Binding-site contacts:
Ligand atom CAC contacts residue PWK1 of chain 2.C at 1.4 Å.
Ligand atom CAJ contacts residue PWK1 of chain 2.C at 0.6 Å.
Ligand atom CAU contacts residue LYS47 of chain 1.A at 3.4 Å.
Ligand atom OAP contacts residue PWK1 of chain 2.C at 0.6 Å.
Ligand atom OAF contacts residue LEU142 of chain 1.A at 3.4 Å.
Ligand atom CAL contacts residue PWK1 of chain 2.C at 0.9 Å.
Ligand atom CAT contacts residue LEU142 of chain 1.A at 3.5 Å (hydrophobic).
Ligand atom CAI contacts residue PWK1 of chain 2.C at 1.7 Å.
Ligand atom CAQ contacts residue LYS47 of chain 1.A at 3.3 Å.
Ligand atom CAS contacts residue PWK1 of chain 2.C at 2.9 Å.
Ligand atom CAT contacts residue SER149 of chain 2.A at 3.5 Å.
Ligand atom CAU contacts residue PWK1 of chain 2.C at 3.3 Å.
Ligand atom CAG contacts residue LYS47 of chain 2.A at 3.5 Å.
Ligand atom CAM contacts residue PWK1 of chain 2.C at 1.4 Å.
Ligand atom CAR contacts residue PWK1 of chain 2.C at 0.9 Å.
Ligand atom CAQ contacts residue PWK1 of chain 2.C at 1.7 Å.
Ligand atom OAF contacts residue SER149 of chain 2.A at 2.7 Å (h-bond).
Ligand atom CAX contacts residue LEU49 of chain 1.A at 3.6 Å (hydrophobic).
Ligand atom CAG contacts residue PWK1 of chain 2.C at 0.6 Å.
Ligand atom CAX contacts residue PWK1 of chain 2.C at 1.7 Å.
Ligand atom CAN contacts residue PWK1 of chain 2.C at 1.0 Å.
Ligand atom OAF contacts residue PWK1 of chain 2.C at 1.2 Å (h-bond).
Ligand atom CAB contacts residue PWK1 of chain 2.C at 1.0 Å.
Ligand atom CAW contacts residue PWK1 of chain 2.C at 1.8 Å.
Ligand atom CAK contacts residue PWK1 of chain 2.C at 2.9 Å.
Ligand atom CAG contacts residue LYS47 of chain 1.A at 3.5 Å.
Ligand atom OAP contacts residue SER149 of chain 1.A at 3.1 Å (h-bond).
Ligand atom CAK contacts residue LYS47 of chain 1.A at 3.2 Å.
Ligand atom CAJ contacts residue SER149 of chain 2.A at 3.6 Å.
Ligand atom OAF contacts residue SER149 of chain 1.A at 3.6 Å.
Ligand atom CAT contacts residue PWK1 of chain 2.C at 0.8 Å.
Ligand atom OAO contacts residue THR138 of chain 2.A at 3.5 Å.
Ligand atom CAW contacts residue ALA140 of chain 2.A at 3.5 Å (hydrophobic).
Ligand atom CAB contacts residue SER149 of chain 1.A at 3.2 Å.
Ligand atom CAA contacts residue LYS47 of chain 1.A at 3.5 Å.
Ligand atom CAV contacts residue PWK1 of chain 2.C at 0.8 Å.
Ligand atom CAH contacts residue PWK1 of chain 2.C at 1.4 Å.
Ligand atom CAB contacts residue ALA140 of chain 1.A at 3.6 Å (hydrophobic).
Ligand atom CAI contacts residue LYS47 of chain 2.A at 3.4 Å.
Ligand atom CAD contacts residue PWK1 of chain 2.C at 1.0 Å.

Sequence of chain 2.A:
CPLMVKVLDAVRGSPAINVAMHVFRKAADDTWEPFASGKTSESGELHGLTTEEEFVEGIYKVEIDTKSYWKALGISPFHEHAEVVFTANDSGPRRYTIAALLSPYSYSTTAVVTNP

The small molecule below binds the protein below.
Small molecule (SMILES): COc1cc(C[C@@H](C)[C@H](C)Cc2ccc(O)c(OC)c2)ccc1O

Sequence of chain 1.A:
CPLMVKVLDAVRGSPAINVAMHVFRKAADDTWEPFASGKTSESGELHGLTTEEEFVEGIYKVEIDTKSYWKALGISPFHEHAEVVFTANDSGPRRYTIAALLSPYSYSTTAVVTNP